A small-molecule ligand and the protein it binds are described below.
Small molecule (SMILES): COCc1cc2cc(c1)C(=O)N[C@H]([C@H](O)CNC1(c3cccc(C(C)C)c3)CC1)Cc1cccc(c1)OCCCCN2

Sequence of chain 1.B:
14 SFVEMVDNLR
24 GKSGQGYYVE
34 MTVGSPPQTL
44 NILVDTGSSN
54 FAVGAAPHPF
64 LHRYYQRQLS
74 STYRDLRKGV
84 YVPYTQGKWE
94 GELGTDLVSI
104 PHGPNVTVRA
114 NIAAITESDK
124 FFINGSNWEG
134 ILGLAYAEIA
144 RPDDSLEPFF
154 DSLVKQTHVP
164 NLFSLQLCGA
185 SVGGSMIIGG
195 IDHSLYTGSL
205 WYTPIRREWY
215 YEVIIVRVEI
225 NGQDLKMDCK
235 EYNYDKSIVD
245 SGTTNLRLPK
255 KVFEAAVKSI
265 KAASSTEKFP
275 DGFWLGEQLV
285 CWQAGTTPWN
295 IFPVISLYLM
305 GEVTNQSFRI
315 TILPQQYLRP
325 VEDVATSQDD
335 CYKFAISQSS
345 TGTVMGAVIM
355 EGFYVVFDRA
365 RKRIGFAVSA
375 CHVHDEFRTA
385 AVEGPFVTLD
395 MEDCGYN

Binding-site contacts:
Ligand atom C56 contacts residue THR247 of chain 1.B at 3.6 Å.
Ligand atom C9 contacts residue LEU46 of chain 1.B at 3.5 Å (hydrophobic).
Ligand atom C22 contacts residue GLN28 of chain 1.B at 3.3 Å.
Ligand atom C34 contacts residue GLY246 of chain 1.B at 3.2 Å.
Ligand atom O54 contacts residue SER51 of chain 1.B at 3.5 Å.
Ligand atom C62 contacts residue TYR214 of chain 1.B at 3.4 Å (hydrophobic).
Ligand atom O45 contacts residue ARG251 of chain 1.B at 3.4 Å (salt-bridge).
Ligand atom C28 contacts residue GLY246 of chain 1.B at 3.5 Å.
Ligand atom C76 contacts residue THR88 of chain 1.B at 3.6 Å.
Ligand atom N59 contacts residue ASP244 of chain 1.B at 2.7 Å (salt-bridge).
Ligand atom C69 contacts residue GLY50 of chain 1.B at 3.3 Å.
Ligand atom C22 contacts residue GLY27 of chain 1.B at 3.6 Å.
Ligand atom C80 contacts residue VAL85 of chain 1.B at 3.6 Å (hydrophobic).
Ligand atom C25 contacts residue GLY27 of chain 1.B at 3.5 Å.
Ligand atom C28 contacts residue THR248 of chain 1.B at 3.1 Å.
Ligand atom C14 contacts residue PHE124 of chain 1.B at 3.5 Å (hydrophobic).
Ligand atom C46 contacts residue ARG251 of chain 1.B at 3.3 Å.
Ligand atom N59 contacts residue GLY50 of chain 1.B at 3.0 Å (h-bond).
Ligand atom O51 contacts residue THR88 of chain 1.B at 3.3 Å (h-bond).
Ligand atom C5 contacts residue ASP48 of chain 1.B at 3.5 Å.
Ligand atom C62 contacts residue ASP244 of chain 1.B at 3.5 Å.
Ligand atom C72 contacts residue PRO86 of chain 1.B at 3.3 Å (hydrophobic).
Ligand atom C61 contacts residue GLY50 of chain 1.B at 3.5 Å.
Ligand atom C62 contacts residue ILE242 of chain 1.B at 3.2 Å (hydrophobic).
Ligand atom O51 contacts residue TYR87 of chain 1.B at 3.5 Å.
Ligand atom C56 contacts residue ASP244 of chain 1.B at 3.1 Å.
Ligand atom C9 contacts residue GLY246 of chain 1.B at 3.5 Å.
Ligand atom C52 contacts residue ASP48 of chain 1.B at 3.5 Å.
Ligand atom C12 contacts residue PHE124 of chain 1.B at 3.6 Å (hydrophobic).
Ligand atom N1 contacts residue GLY246 of chain 1.B at 3.1 Å (h-bond).
Ligand atom C65 contacts residue ASP244 of chain 1.B at 3.2 Å.
Ligand atom C37 contacts residue THR88 of chain 1.B at 3.7 Å.
Ligand atom O54 contacts residue TYR87 of chain 1.B at 3.4 Å.
Ligand atom O54 contacts residue GLY50 of chain 1.B at 3.3 Å (h-bond).
Ligand atom O54 contacts residue ASP48 of chain 1.B at 2.6 Å (salt-bridge).
Ligand atom N31 contacts residue THR248 of chain 1.B at 3.2 Å (h-bond).
Ligand atom C3 contacts residue TYR87 of chain 1.B at 3.6 Å (hydrophobic).
Ligand atom C61 contacts residue ASP244 of chain 1.B at 3.4 Å.
Ligand atom C22 contacts residue GLY29 of chain 1.B at 3.5 Å.
Ligand atom O18 contacts residue ILE126 of chain 1.B at 3.4 Å.